Sequence of chain 1.B:
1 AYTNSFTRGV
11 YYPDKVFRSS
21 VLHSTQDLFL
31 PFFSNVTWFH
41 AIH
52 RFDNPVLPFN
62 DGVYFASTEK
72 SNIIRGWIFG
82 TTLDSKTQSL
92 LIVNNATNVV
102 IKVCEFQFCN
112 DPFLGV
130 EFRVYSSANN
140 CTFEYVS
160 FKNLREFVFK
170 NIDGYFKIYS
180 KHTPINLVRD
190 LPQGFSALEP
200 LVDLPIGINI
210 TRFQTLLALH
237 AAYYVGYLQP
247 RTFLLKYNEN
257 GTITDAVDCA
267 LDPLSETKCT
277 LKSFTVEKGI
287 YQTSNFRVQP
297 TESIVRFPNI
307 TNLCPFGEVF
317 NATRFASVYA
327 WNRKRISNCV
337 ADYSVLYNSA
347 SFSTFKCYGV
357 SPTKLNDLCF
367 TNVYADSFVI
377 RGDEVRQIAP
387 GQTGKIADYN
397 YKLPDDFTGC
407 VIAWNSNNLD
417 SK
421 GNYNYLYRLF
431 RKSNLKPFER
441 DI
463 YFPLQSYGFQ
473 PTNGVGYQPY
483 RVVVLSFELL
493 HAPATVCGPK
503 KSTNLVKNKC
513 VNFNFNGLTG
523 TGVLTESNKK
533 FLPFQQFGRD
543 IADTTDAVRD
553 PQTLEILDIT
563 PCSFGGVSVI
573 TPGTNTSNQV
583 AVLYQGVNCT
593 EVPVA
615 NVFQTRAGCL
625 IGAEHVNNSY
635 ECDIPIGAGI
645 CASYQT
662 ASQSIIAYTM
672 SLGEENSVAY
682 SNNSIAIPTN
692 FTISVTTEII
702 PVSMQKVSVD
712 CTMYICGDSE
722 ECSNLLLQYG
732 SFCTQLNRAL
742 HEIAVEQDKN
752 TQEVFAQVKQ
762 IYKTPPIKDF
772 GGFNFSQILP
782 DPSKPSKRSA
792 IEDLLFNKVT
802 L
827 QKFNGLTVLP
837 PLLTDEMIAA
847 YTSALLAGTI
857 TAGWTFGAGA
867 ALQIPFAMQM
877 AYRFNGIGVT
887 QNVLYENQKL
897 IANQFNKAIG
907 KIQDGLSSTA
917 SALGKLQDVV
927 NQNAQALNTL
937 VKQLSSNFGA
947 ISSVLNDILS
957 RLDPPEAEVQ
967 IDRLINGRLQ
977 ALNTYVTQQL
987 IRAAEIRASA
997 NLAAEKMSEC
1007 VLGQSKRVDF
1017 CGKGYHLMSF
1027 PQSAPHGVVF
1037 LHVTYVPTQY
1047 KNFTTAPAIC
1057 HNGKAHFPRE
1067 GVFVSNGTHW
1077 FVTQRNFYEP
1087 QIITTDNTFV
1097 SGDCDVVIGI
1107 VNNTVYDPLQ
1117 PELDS

This protein binds this small molecule.
Small molecule (SMILES): CC(=O)N[C@H]1[C@H](O[C@H]2[C@H](O)[C@@H](NC(C)=O)CO[C@@H]2CO)O[C@H](CO)[C@@H](O[C@@H]2O[C@H](CO[C@H]3O[C@H](CO)[C@@H](O)[C@H](O)[C@@H]3O)[C@@H](O)[C@H](O[C@H]3O[C@H](CO)[C@@H](O)[C@H](O)[C@@H]3O)[C@@H]2O)[C@@H]1O

Binding-site contacts:
Ligand atom C5 contacts residue ASN691 of chain 1.B at 3.6 Å.
Ligand atom C5 contacts residue LEU896 of chain 1.B at 4.4 Å (hydrophobic).
Ligand atom O7 contacts residue THR690 of chain 1.B at 4.5 Å.
Ligand atom C2 contacts residue GLN1045 of chain 1.B at 4.5 Å.
Ligand atom O3 contacts residue ASN691 of chain 1.B at 3.7 Å.
Ligand atom N2 contacts residue ASN691 of chain 1.B at 3.4 Å (h-bond).
Ligand atom C4 contacts residue ASN691 of chain 1.B at 4.2 Å.
Ligand atom C6 contacts residue LEU896 of chain 1.B at 4.0 Å (hydrophobic).
Ligand atom O3 contacts residue GLN1045 of chain 1.B at 3.5 Å (h-bond).
Ligand atom C2 contacts residue ASN691 of chain 1.B at 2.5 Å.
Ligand atom O5 contacts residue ASN691 of chain 1.B at 2.3 Å (h-bond).
Ligand atom C3 contacts residue ASN691 of chain 1.B at 3.6 Å.
Ligand atom O7 contacts residue ASN691 of chain 1.B at 3.7 Å.
Ligand atom C7 contacts residue ASN691 of chain 1.B at 3.9 Å.
Ligand atom C1 contacts residue ASN691 of chain 1.B at 1.4 Å.